Binding-site contacts:
Ligand atom C04 contacts residue MET123 of chain 1.B at 3.9 Å (hydrophobic).
Ligand atom N25 contacts residue LEU42 of chain 1.B at 3.6 Å.
Ligand atom C03 contacts residue ILE99 of chain 1.B at 3.6 Å (hydrophobic).
Ligand atom N05 contacts residue PRO121 of chain 1.B at 3.5 Å (h-bond).
Ligand atom C02 contacts residue ILE99 of chain 1.B at 3.8 Å (hydrophobic).
Ligand atom C03 contacts residue MET179 of chain 1.B at 3.6 Å (hydrophobic).
Ligand atom O30 contacts residue GLU44 of chain 1.B at 3.6 Å.
Ligand atom C16 contacts residue LEU42 of chain 1.B at 3.9 Å (hydrophobic).
Ligand atom C28 contacts residue GLY43 of chain 1.B at 4.0 Å.
Ligand atom C02 contacts residue LEU120 of chain 1.B at 3.6 Å (hydrophobic).
Ligand atom C15 contacts residue PHE122 of chain 1.B at 3.8 Å (hydrophobic).
Ligand atom C24 contacts residue LEU42 of chain 1.B at 3.9 Å (hydrophobic).
Ligand atom N07 contacts residue MET123 of chain 1.B at 3.5 Å (h-bond).
Ligand atom N07 contacts residue ALA66 of chain 1.B at 4.0 Å.
Ligand atom C29 contacts residue GLU44 of chain 1.B at 4.0 Å.
Ligand atom C15 contacts residue LEU42 of chain 1.B at 3.7 Å (hydrophobic).
Ligand atom C14 contacts residue LYS124 of chain 1.B at 3.9 Å.
Ligand atom C13 contacts residue MET123 of chain 1.B at 3.7 Å (hydrophobic).
Ligand atom O22 contacts residue GLU52 of chain 1.B at 3.4 Å (salt-bridge).
Ligand atom C06 contacts residue ALA66 of chain 1.B at 3.6 Å (hydrophobic).
Ligand atom C28 contacts residue GLU44 of chain 1.B at 4.0 Å.
Ligand atom C13 contacts residue LYS124 of chain 1.B at 3.6 Å.
Ligand atom C19 contacts residue LYS124 of chain 1.B at 3.3 Å.
Ligand atom N12 contacts residue GLY126 of chain 1.B at 4.0 Å.
Ligand atom C16 contacts residue PHE122 of chain 1.B at 3.8 Å (hydrophobic).
Ligand atom N05 contacts residue ALA66 of chain 1.B at 3.1 Å.
Ligand atom C27 contacts residue LEU42 of chain 1.B at 3.7 Å (hydrophobic).
Ligand atom C10 contacts residue MET123 of chain 1.B at 3.8 Å (hydrophobic).
Ligand atom C18 contacts residue PHE122 of chain 1.B at 3.9 Å (hydrophobic).
Ligand atom C04 contacts residue PRO121 of chain 1.B at 3.2 Å (hydrophobic).
Ligand atom C17 contacts residue PHE122 of chain 1.B at 3.9 Å (hydrophobic).
Ligand atom C27 contacts residue GLY43 of chain 1.B at 3.6 Å.
Ligand atom C08 contacts residue MET123 of chain 1.B at 3.2 Å (hydrophobic).
Ligand atom C04 contacts residue ALA66 of chain 1.B at 4.0 Å (hydrophobic).
Ligand atom C09 contacts residue MET123 of chain 1.B at 3.9 Å (hydrophobic).
Ligand atom N12 contacts residue MET123 of chain 1.B at 2.9 Å (h-bond).
Ligand atom C04 contacts residue ILE99 of chain 1.B at 3.9 Å (hydrophobic).
Ligand atom C14 contacts residue PHE122 of chain 1.B at 3.8 Å (hydrophobic).
Ligand atom C19 contacts residue PHE122 of chain 1.B at 3.9 Å (hydrophobic).
Ligand atom O30 contacts residue MG1 of chain 1.J at 3.4 Å.

A protein and the small-molecule ligand that binds it are described below.
Small molecule (SMILES): CCCCNc1ncc(C(=O)NCc2ccc(S(N)(=O)=O)cc2)c(NC2CCC(O)CC2)n1

Sequence of chain 1.B:
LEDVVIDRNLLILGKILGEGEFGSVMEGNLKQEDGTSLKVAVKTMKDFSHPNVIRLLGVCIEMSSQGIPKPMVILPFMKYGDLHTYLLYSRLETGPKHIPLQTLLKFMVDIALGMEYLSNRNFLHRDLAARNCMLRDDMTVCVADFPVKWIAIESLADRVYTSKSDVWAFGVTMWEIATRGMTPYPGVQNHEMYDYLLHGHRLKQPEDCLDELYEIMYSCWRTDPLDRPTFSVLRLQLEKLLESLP